Binding-site contacts:
Ligand atom C5K contacts residue LYS211 of chain 1.D at 3.5 Å.
Ligand atom C9K contacts residue LYS211 of chain 1.D at 3.1 Å.
Ligand atom C6K contacts residue PHE227 of chain 1.D at 3.5 Å (hydrophobic).
Ligand atom O4K contacts residue TYR300 of chain 1.D at 2.3 Å (h-bond).
Ligand atom C3K contacts residue TYR228 of chain 1.D at 3.2 Å (hydrophobic).
Ligand atom O1K contacts residue TYR228 of chain 1.D at 3.8 Å.
Ligand atom C4K contacts residue LYS211 of chain 1.D at 3.6 Å.
Ligand atom O4K contacts residue LYS211 of chain 1.D at 3.8 Å.
Ligand atom C8K contacts residue LYS211 of chain 1.D at 3.6 Å.
Ligand atom C11 contacts residue ALA304 of chain 1.D at 4.0 Å (hydrophobic).
Ligand atom C11 contacts residue TYR228 of chain 1.D at 3.5 Å (hydrophobic).
Ligand atom C8K contacts residue TYR228 of chain 1.D at 3.9 Å (hydrophobic).
Ligand atom C7K contacts residue PHE227 of chain 1.D at 3.7 Å (hydrophobic).
Ligand atom C5K contacts residue TYR228 of chain 1.D at 3.6 Å (hydrophobic).
Ligand atom C11 contacts residue MET286 of chain 1.D at 4.0 Å (hydrophobic).
Ligand atom C11 contacts residue MET301 of chain 1.D at 3.5 Å (hydrophobic).
Ligand atom C10 contacts residue TYR228 of chain 1.D at 3.5 Å (hydrophobic).
Ligand atom C9K contacts residue TYR228 of chain 1.D at 3.6 Å (hydrophobic).
Ligand atom C4K contacts residue TYR228 of chain 1.D at 3.4 Å (hydrophobic).
Ligand atom C5K contacts residue TYR300 of chain 1.D at 3.7 Å (hydrophobic).
Ligand atom O4K contacts residue PHE227 of chain 1.D at 3.8 Å.
Ligand atom C7K contacts residue PHE208 of chain 1.D at 3.9 Å (hydrophobic).
Ligand atom C6K contacts residue LYS211 of chain 1.D at 3.7 Å.
Ligand atom C4K contacts residue TYR300 of chain 1.D at 3.3 Å (hydrophobic).
Ligand atom C10 contacts residue LYS211 of chain 1.D at 3.5 Å.
Ligand atom C2K contacts residue TYR228 of chain 1.D at 3.4 Å (hydrophobic).
Ligand atom O1K contacts residue ARG308 of chain 1.D at 3.1 Å (salt-bridge).
Ligand atom C9K contacts residue GLN212 of chain 1.D at 3.6 Å.
Ligand atom C1K contacts residue TYR228 of chain 1.D at 3.5 Å (hydrophobic).
Ligand atom C6K contacts residue TYR300 of chain 1.D at 3.3 Å (hydrophobic).
Ligand atom O4K contacts residue PRO288 of chain 1.D at 4.0 Å.
Ligand atom C9K contacts residue SER213 of chain 1.D at 3.6 Å.
Ligand atom C8K contacts residue CYS225 of chain 1.D at 4.0 Å (hydrophobic).
Ligand atom C7K contacts residue CYS225 of chain 1.D at 3.6 Å (hydrophobic).
Ligand atom O1K contacts residue LYS211 of chain 1.D at 2.8 Å (salt-bridge).
Ligand atom C6K contacts residue TYR228 of chain 1.D at 4.0 Å (hydrophobic).
Ligand atom O4K contacts residue TYR228 of chain 1.D at 3.9 Å.
Ligand atom C1K contacts residue LYS211 of chain 1.D at 3.3 Å.
Ligand atom C8K contacts residue GLN212 of chain 1.D at 3.5 Å.
Ligand atom C8K contacts residue SER213 of chain 1.D at 3.8 Å.

This small molecule binds to this protein.
Small molecule (SMILES): CC1=CC(=O)c2ccccc2C1=O

Sequence of chain 1.D:
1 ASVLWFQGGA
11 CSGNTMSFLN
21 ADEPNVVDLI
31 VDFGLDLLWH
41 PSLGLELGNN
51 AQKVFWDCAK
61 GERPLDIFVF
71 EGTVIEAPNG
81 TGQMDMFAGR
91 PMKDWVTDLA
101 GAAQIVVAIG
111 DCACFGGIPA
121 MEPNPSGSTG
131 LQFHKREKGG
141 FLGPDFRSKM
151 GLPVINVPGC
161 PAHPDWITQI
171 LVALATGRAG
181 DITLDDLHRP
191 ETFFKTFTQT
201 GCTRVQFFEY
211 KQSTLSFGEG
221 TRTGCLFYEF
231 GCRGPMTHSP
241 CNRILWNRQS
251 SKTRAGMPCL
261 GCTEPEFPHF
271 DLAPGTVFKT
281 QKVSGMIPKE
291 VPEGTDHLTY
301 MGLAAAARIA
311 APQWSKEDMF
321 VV